This protein binds this small molecule.
Small molecule (SMILES): CC(=O)N[C@@H]1[C@@H](O)[C@H](O)[C@@H](CO)O[C@H]1O

Sequence of chain 1.B:
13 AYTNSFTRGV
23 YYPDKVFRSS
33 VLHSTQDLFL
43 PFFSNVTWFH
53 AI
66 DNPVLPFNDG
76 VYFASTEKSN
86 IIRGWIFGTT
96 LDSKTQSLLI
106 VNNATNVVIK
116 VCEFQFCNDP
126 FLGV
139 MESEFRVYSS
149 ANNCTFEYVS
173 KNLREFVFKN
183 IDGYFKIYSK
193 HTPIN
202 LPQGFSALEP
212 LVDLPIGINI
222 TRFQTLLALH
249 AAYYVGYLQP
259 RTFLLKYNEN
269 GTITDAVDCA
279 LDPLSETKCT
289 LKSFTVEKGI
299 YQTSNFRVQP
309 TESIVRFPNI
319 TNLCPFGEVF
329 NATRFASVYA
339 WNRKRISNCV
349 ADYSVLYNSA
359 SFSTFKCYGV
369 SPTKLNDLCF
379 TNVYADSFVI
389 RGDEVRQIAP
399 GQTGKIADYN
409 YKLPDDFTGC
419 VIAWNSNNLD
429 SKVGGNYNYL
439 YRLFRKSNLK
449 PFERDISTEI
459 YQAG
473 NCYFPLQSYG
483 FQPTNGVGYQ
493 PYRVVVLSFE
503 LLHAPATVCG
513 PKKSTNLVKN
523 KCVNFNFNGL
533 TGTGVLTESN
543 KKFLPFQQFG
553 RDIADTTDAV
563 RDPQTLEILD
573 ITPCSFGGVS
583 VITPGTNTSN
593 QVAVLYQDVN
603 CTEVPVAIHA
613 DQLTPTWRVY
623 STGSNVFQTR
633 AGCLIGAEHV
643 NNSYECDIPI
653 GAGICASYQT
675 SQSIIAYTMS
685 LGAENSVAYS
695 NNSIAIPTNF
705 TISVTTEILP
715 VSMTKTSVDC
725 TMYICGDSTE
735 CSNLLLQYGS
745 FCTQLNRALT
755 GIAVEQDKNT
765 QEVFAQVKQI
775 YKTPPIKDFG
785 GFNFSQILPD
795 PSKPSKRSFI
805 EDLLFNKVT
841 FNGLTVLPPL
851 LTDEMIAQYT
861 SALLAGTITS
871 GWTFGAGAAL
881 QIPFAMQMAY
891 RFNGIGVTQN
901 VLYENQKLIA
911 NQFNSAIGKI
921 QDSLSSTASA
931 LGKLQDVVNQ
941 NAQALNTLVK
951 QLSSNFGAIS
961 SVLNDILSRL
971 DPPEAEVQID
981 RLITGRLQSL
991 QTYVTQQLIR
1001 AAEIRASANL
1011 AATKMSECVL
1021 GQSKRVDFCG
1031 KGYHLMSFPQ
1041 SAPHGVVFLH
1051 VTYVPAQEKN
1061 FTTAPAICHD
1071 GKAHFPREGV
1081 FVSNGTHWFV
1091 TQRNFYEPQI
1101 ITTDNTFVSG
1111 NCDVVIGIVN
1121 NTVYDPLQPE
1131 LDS

Binding-site contacts:
Ligand atom O7 contacts residue ASN602 of chain 1.B at 4.0 Å.
Ligand atom N2 contacts residue ASN602 of chain 1.B at 2.9 Å (h-bond).
Ligand atom C5 contacts residue ASN602 of chain 1.B at 3.6 Å.
Ligand atom C1 contacts residue ASN602 of chain 1.B at 1.4 Å.
Ligand atom O6 contacts residue THR604 of chain 1.B at 3.4 Å.
Ligand atom O5 contacts residue THR604 of chain 1.B at 3.9 Å.
Ligand atom C3 contacts residue ASN602 of chain 1.B at 3.8 Å.
Ligand atom C2 contacts residue ASN602 of chain 1.B at 2.4 Å.
Ligand atom C7 contacts residue ASN602 of chain 1.B at 3.7 Å.
Ligand atom O5 contacts residue ASN602 of chain 1.B at 2.3 Å (h-bond).
Ligand atom C1 contacts residue THR604 of chain 1.B at 4.4 Å.
Ligand atom C4 contacts residue ASN602 of chain 1.B at 4.2 Å.